This small molecule binds to this protein.
Small molecule (SMILES): COc1ccccc1COc1cc(C2=NN(C3CCN(c4ncnc5ccsc45)CC3)C(=O)[C@@H]3CC=CC[C@@H]23)ccc1OC

Sequence of chain 1.C:
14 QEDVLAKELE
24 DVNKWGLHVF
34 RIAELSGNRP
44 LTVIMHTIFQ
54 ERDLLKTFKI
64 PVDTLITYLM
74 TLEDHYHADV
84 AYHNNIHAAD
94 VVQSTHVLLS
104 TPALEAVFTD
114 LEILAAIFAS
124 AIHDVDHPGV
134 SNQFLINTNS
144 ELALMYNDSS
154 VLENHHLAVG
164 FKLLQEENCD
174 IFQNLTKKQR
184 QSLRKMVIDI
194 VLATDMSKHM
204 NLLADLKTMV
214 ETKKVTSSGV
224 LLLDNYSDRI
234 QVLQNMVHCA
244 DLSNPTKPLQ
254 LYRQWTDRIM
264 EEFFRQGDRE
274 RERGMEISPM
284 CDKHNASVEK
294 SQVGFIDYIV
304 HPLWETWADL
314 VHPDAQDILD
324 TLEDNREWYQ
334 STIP

Binding-site contacts:
Ligand atom C17 contacts residue MET283 of chain 1.C at 3.6 Å (hydrophobic).
Ligand atom O2 contacts residue ILE262 of chain 1.C at 3.8 Å.
Ligand atom C32 contacts residue ASN247 of chain 1.C at 3.7 Å.
Ligand atom C11 contacts residue PHE298 of chain 1.C at 3.8 Å (hydrophobic).
Ligand atom C5 contacts residue MET263 of chain 1.C at 3.6 Å (hydrophobic).
Ligand atom C32 contacts residue TYR85 of chain 1.C at 3.8 Å (hydrophobic).
Ligand atom C5 contacts residue PHE266 of chain 1.C at 3.1 Å (hydrophobic).
Ligand atom O1 contacts residue PHE298 of chain 1.C at 3.7 Å.
Ligand atom C8 contacts residue PHE298 of chain 1.C at 3.4 Å (hydrophobic).
Ligand atom C27 contacts residue MET199 of chain 1.C at 3.6 Å (hydrophobic).
Ligand atom C4 contacts residue PHE266 of chain 1.C at 3.7 Å (hydrophobic).
Ligand atom C4 contacts residue MET283 of chain 1.C at 3.8 Å (hydrophobic).
Ligand atom N4 contacts residue EDO1 of chain 1.HA at 4.0 Å.
Ligand atom C28 contacts residue ASP244 of chain 1.C at 3.7 Å.
Ligand atom C6 contacts residue MET263 of chain 1.C at 3.8 Å (hydrophobic).
Ligand atom C33 contacts residue PHE298 of chain 1.C at 3.4 Å (hydrophobic).
Ligand atom C29 contacts residue LEU245 of chain 1.C at 3.8 Å (hydrophobic).
Ligand atom O2 contacts residue PHE298 of chain 1.C at 3.7 Å.
Ligand atom C9 contacts residue ILE262 of chain 1.C at 3.9 Å (hydrophobic).
Ligand atom O3 contacts residue MET199 of chain 1.C at 3.1 Å.
Ligand atom C8 contacts residue GLN295 of chain 1.C at 3.5 Å.
Ligand atom C31 contacts residue TYR85 of chain 1.C at 4.0 Å (hydrophobic).
Ligand atom C33 contacts residue ILE262 of chain 1.C at 3.7 Å (hydrophobic).
Ligand atom C24 contacts residue MET199 of chain 1.C at 3.7 Å (hydrophobic).
Ligand atom N5 contacts residue PRO282 of chain 1.C at 3.9 Å.
Ligand atom N5 contacts residue MET283 of chain 1.C at 2.9 Å.
Ligand atom C6 contacts residue PHE266 of chain 1.C at 3.7 Å (hydrophobic).
Ligand atom O4 contacts residue ILE262 of chain 1.C at 3.5 Å.
Ligand atom C18 contacts residue MET283 of chain 1.C at 3.7 Å (hydrophobic).
Ligand atom C17 contacts residue PRO282 of chain 1.C at 3.3 Å (hydrophobic).
Ligand atom O4 contacts residue GLN295 of chain 1.C at 3.2 Å (h-bond).
Ligand atom O2 contacts residue GLN295 of chain 1.C at 3.0 Å (h-bond).
Ligand atom C32 contacts residue PHE298 of chain 1.C at 3.8 Å (hydrophobic).
Ligand atom C34 contacts residue ILE262 of chain 1.C at 3.9 Å (hydrophobic).
Ligand atom C31 contacts residue PHE298 of chain 1.C at 3.8 Å (hydrophobic).
Ligand atom C34 contacts residue THR259 of chain 1.C at 3.9 Å.
Ligand atom C10 contacts residue PHE298 of chain 1.C at 3.7 Å (hydrophobic).
Ligand atom C34 contacts residue ASN247 of chain 1.C at 3.4 Å.
Ligand atom C9 contacts residue PHE298 of chain 1.C at 3.5 Å (hydrophobic).
Ligand atom O4 contacts residue PHE298 of chain 1.C at 3.7 Å.